This protein binds this small molecule.
Small molecule (SMILES): CC(=O)N[C@@H]1[C@@H](O)[C@H](O)[C@@H](CO)O[C@H]1O

Binding-site contacts:
Ligand atom O7 contacts residue LYS571 of chain 1.B at 3.7 Å.
Ligand atom C7 contacts residue ASN568 of chain 1.B at 3.2 Å.
Ligand atom C2 contacts residue MET566 of chain 1.B at 4.2 Å (hydrophobic).
Ligand atom O4 contacts residue MET566 of chain 1.B at 4.5 Å.
Ligand atom C8 contacts residue SER537 of chain 1.B at 3.2 Å.
Ligand atom C1 contacts residue MET566 of chain 1.B at 3.3 Å (hydrophobic).
Ligand atom C5 contacts residue MET566 of chain 1.B at 3.9 Å (hydrophobic).
Ligand atom C3 contacts residue ASN568 of chain 1.B at 3.8 Å.
Ligand atom C5 contacts residue ASN568 of chain 1.B at 3.5 Å.
Ligand atom C4 contacts residue ASN568 of chain 1.B at 4.3 Å.
Ligand atom C3 contacts residue SER537 of chain 1.B at 4.3 Å.
Ligand atom O6 contacts residue ASN568 of chain 1.B at 3.5 Å (h-bond).
Ligand atom C7 contacts residue SER537 of chain 1.B at 3.5 Å.
Ligand atom C4 contacts residue MET566 of chain 1.B at 4.4 Å (hydrophobic).
Ligand atom C3 contacts residue MET566 of chain 1.B at 4.0 Å (hydrophobic).
Ligand atom C8 contacts residue ASN568 of chain 1.B at 4.3 Å.
Ligand atom N2 contacts residue SER537 of chain 1.B at 3.0 Å (h-bond).
Ligand atom N2 contacts residue ASN568 of chain 1.B at 3.1 Å (h-bond).
Ligand atom O5 contacts residue SER591 of chain 1.B at 3.9 Å.
Ligand atom O7 contacts residue ASN568 of chain 1.B at 2.9 Å (h-bond).
Ligand atom O6 contacts residue SER591 of chain 1.B at 3.7 Å.
Ligand atom C2 contacts residue SER537 of chain 1.B at 4.0 Å.
Ligand atom C8 contacts residue ASN572 of chain 1.B at 4.1 Å.
Ligand atom C1 contacts residue ASN568 of chain 1.B at 1.4 Å.
Ligand atom C2 contacts residue ASN568 of chain 1.B at 2.6 Å.
Ligand atom C1 contacts residue SER537 of chain 1.B at 4.3 Å.
Ligand atom O5 contacts residue ASN568 of chain 1.B at 2.5 Å (h-bond).
Ligand atom C1 contacts residue SER591 of chain 1.B at 4.5 Å.
Ligand atom O5 contacts residue MET566 of chain 1.B at 2.9 Å.
Ligand atom C6 contacts residue ASN568 of chain 1.B at 3.6 Å.

Sequence of chain 1.B:
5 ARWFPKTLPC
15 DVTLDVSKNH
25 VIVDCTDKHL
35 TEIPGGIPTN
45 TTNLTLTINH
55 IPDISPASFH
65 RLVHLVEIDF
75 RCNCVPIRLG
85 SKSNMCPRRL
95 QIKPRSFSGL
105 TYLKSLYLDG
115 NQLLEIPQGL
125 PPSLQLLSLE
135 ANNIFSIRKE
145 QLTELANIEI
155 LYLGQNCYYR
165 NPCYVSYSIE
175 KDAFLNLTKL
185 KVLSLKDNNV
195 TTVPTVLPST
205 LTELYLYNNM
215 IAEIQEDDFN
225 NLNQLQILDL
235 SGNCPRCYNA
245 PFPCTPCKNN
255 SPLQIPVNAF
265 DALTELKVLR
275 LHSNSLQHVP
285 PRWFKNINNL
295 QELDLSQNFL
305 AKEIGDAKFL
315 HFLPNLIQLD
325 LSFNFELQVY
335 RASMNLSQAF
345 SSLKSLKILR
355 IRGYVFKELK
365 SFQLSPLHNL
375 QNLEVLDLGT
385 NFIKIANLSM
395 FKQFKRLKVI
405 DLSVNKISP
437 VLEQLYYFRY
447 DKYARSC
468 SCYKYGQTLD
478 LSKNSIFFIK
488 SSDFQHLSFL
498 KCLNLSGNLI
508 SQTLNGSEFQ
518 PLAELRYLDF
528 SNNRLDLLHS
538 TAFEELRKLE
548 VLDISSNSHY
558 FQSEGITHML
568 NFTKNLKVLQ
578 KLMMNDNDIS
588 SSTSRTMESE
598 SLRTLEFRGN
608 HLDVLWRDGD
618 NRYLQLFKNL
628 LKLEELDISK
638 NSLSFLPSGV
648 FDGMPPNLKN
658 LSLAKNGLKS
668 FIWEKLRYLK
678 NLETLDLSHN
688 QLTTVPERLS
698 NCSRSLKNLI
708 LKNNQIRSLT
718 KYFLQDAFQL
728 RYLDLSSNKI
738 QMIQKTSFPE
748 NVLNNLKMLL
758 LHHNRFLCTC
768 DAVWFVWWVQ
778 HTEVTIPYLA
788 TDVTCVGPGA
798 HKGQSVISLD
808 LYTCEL